Sequence of chain 1.A:
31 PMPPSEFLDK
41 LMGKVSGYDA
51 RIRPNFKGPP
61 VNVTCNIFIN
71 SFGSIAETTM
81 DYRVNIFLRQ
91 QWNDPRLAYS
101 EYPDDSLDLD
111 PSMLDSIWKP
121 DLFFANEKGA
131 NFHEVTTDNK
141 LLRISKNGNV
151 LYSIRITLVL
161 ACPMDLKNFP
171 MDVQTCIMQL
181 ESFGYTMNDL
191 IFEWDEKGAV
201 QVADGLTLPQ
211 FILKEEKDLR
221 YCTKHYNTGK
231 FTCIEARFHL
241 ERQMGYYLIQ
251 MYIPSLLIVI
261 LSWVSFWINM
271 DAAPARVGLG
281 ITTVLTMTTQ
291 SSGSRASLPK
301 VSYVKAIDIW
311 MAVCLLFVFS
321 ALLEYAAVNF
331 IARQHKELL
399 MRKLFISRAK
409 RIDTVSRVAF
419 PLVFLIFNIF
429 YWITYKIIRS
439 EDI

A protein and the small-molecule ligand that binds it are described below.
Small molecule (SMILES): NCC(=O)O

Binding-site contacts:
Ligand atom C contacts residue THR228 of chain 1.C at 3.8 Å.
Ligand atom O contacts residue ARG89 of chain 1.A at 2.6 Å (salt-bridge).
Ligand atom N contacts residue THR228 of chain 1.C at 4.2 Å.
Ligand atom OXT contacts residue SER153 of chain 1.A at 2.9 Å (h-bond).
Ligand atom N contacts residue TYR226 of chain 1.C at 3.5 Å.
Ligand atom CA contacts residue ARG89 of chain 1.A at 4.0 Å.
Ligand atom OXT contacts residue THR228 of chain 1.C at 4.3 Å.
Ligand atom CA contacts residue SER153 of chain 1.A at 3.4 Å.
Ligand atom N contacts residue LEU141 of chain 1.A at 4.2 Å.
Ligand atom O contacts residue ASN227 of chain 1.C at 4.1 Å.
Ligand atom CA contacts residue LEU141 of chain 1.A at 3.5 Å (hydrophobic).
Ligand atom CA contacts residue PHE231 of chain 1.C at 4.3 Å (hydrophobic).
Ligand atom C contacts residue LEU141 of chain 1.A at 4.3 Å (hydrophobic).
Ligand atom N contacts residue ARG89 of chain 1.A at 4.4 Å.
Ligand atom C contacts residue SER153 of chain 1.A at 3.5 Å.
Ligand atom C contacts residue ARG89 of chain 1.A at 2.9 Å.
Ligand atom O contacts residue THR228 of chain 1.C at 3.2 Å.
Ligand atom CA contacts residue THR228 of chain 1.C at 4.2 Å.
Ligand atom O contacts residue TYR226 of chain 1.C at 4.1 Å.
Ligand atom OXT contacts residue ARG89 of chain 1.A at 2.6 Å (salt-bridge).
Ligand atom N contacts residue PHE231 of chain 1.C at 3.4 Å.
Ligand atom N contacts residue PHE183 of chain 1.C at 3.7 Å.
Ligand atom CA contacts residue PHE183 of chain 1.C at 3.4 Å (hydrophobic).

Sequence of chain 1.C:
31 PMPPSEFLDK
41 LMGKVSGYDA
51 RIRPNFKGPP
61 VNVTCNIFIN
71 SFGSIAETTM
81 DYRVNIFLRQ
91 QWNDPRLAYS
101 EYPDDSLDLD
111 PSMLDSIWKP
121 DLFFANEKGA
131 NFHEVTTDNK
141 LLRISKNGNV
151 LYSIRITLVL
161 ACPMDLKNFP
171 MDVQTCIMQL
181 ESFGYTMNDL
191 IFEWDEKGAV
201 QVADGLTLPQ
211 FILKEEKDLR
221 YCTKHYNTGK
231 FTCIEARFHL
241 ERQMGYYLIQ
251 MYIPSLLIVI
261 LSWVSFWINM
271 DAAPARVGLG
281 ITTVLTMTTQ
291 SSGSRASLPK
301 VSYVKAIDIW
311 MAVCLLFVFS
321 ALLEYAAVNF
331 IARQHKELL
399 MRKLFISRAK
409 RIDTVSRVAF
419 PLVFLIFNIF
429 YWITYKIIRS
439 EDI